A small-molecule ligand and the protein it binds are described below.
Small molecule (SMILES): CC(=O)NCCCC[C@H](NC(=O)CNC(=O)[C@@H](N)CCCN=C(N)N)C(=O)NCC(=O)NCC=O

Sequence of chain 1.A:
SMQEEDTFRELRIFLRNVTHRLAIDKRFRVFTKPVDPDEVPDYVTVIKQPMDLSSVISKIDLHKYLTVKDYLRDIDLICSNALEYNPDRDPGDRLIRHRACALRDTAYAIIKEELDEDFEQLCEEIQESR

Binding-site contacts:
Ligand atom CG contacts residue TYR85 of chain 1.A at 3.1 Å (hydrophobic).
Ligand atom CA contacts residue GLY92 of chain 1.A at 3.9 Å.
Ligand atom NH1 contacts residue PRO87 of chain 1.A at 3.5 Å.
Ligand atom C contacts residue ASN86 of chain 1.A at 3.7 Å.
Ligand atom CA contacts residue ASP93 of chain 1.A at 3.5 Å.
Ligand atom CD contacts residue PRO87 of chain 1.A at 4.0 Å (hydrophobic).
Ligand atom CA contacts residue ASN86 of chain 1.A at 3.6 Å.
Ligand atom CG contacts residue TYR85 of chain 1.A at 3.9 Å (hydrophobic).
Ligand atom CA contacts residue TYR85 of chain 1.A at 3.3 Å (hydrophobic).
Ligand atom N contacts residue TYR85 of chain 1.A at 4.0 Å.
Ligand atom CH3 contacts residue VAL35 of chain 1.A at 3.8 Å (hydrophobic).
Ligand atom N contacts residue ASP93 of chain 1.A at 3.3 Å (salt-bridge).
Ligand atom NZ contacts residue VAL35 of chain 1.A at 3.6 Å.
Ligand atom N contacts residue ASP93 of chain 1.A at 2.9 Å (salt-bridge).
Ligand atom CG contacts residue ASN86 of chain 1.A at 3.4 Å.
Ligand atom OH contacts residue TYR43 of chain 1.A at 4.0 Å.
Ligand atom CA contacts residue ASN86 of chain 1.A at 3.9 Å.
Ligand atom NE contacts residue PRO87 of chain 1.A at 3.5 Å.
Ligand atom NH1 contacts residue ASP88 of chain 1.A at 3.2 Å (salt-bridge).
Ligand atom N contacts residue ASN86 of chain 1.A at 3.0 Å (h-bond).
Ligand atom C contacts residue TYR85 of chain 1.A at 3.8 Å (hydrophobic).
Ligand atom CD contacts residue TYR85 of chain 1.A at 4.0 Å (hydrophobic).
Ligand atom CB contacts residue ASN86 of chain 1.A at 3.7 Å.
Ligand atom C contacts residue ASP93 of chain 1.A at 4.0 Å.
Ligand atom CZ contacts residue PRO87 of chain 1.A at 3.4 Å (hydrophobic).
Ligand atom N contacts residue ASP42 of chain 1.A at 3.0 Å (salt-bridge).
Ligand atom NH2 contacts residue PRO87 of chain 1.A at 4.0 Å.
Ligand atom N contacts residue TYR85 of chain 1.A at 2.9 Å (h-bond).
Ligand atom C contacts residue TYR85 of chain 1.A at 4.0 Å (hydrophobic).
Ligand atom O contacts residue ASP90 of chain 1.A at 3.7 Å.
Ligand atom C contacts residue ASP93 of chain 1.A at 4.0 Å.
Ligand atom CH contacts residue VAL35 of chain 1.A at 3.9 Å (hydrophobic).
Ligand atom C contacts residue ASP90 of chain 1.A at 3.7 Å.
Ligand atom OH contacts residue ASN86 of chain 1.A at 2.9 Å (h-bond).
Ligand atom CH contacts residue ASN86 of chain 1.A at 4.0 Å.
Ligand atom CD contacts residue GLU84 of chain 1.A at 3.8 Å.
Ligand atom CA contacts residue ASP90 of chain 1.A at 3.7 Å.
Ligand atom CA contacts residue TYR85 of chain 1.A at 3.7 Å (hydrophobic).
Ligand atom CD contacts residue ASN86 of chain 1.A at 3.7 Å.
Ligand atom CA contacts residue ASP42 of chain 1.A at 3.3 Å.